Sequence of chain 1.A:
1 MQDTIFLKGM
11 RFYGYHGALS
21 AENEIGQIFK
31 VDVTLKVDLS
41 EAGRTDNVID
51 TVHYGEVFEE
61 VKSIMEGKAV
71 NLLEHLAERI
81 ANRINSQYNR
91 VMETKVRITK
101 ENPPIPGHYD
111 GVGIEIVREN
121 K

This small molecule binds to this protein.
Small molecule (SMILES): Cn1cnc2c(O)nc(N)nc21

Binding-site contacts:
Ligand atom N8 contacts residue TYR54 of chain 1.A at 3.8 Å.
Ligand atom O7 contacts residue TYR54 of chain 1.A at 3.8 Å.
Ligand atom N8 contacts residue LEU73 of chain 3.A at 4.3 Å.
Ligand atom N4 contacts residue LYS100 of chain 3.A at 3.6 Å (salt-bridge).
Ligand atom N11 contacts residue TYR54 of chain 1.A at 3.6 Å.
Ligand atom O7 contacts residue ASN71 of chain 3.A at 3.6 Å.
Ligand atom O7 contacts residue LEU72 of chain 3.A at 3.0 Å.
Ligand atom C6 contacts residue LEU73 of chain 3.A at 3.9 Å (hydrophobic).
Ligand atom C5 contacts residue LYS100 of chain 3.A at 4.4 Å.
Ligand atom C9 contacts residue TYR54 of chain 1.A at 3.5 Å (hydrophobic).
Ligand atom N10 contacts residue ILE5 of chain 1.A at 4.3 Å.
Ligand atom C3 contacts residue GLU22 of chain 3.A at 4.3 Å.
Ligand atom N8 contacts residue LEU72 of chain 3.A at 4.2 Å.
Ligand atom N11 contacts residue VAL52 of chain 1.A at 4.0 Å.
Ligand atom C12 contacts residue TYR54 of chain 1.A at 3.5 Å (hydrophobic).
Ligand atom N4 contacts residue TYR54 of chain 1.A at 3.6 Å.
Ligand atom C9 contacts residue VAL52 of chain 1.A at 3.9 Å (hydrophobic).
Ligand atom N2 contacts residue TYR54 of chain 1.A at 3.7 Å.
Ligand atom C5 contacts residue TYR54 of chain 1.A at 3.2 Å (hydrophobic).
Ligand atom C1 contacts residue TYR54 of chain 1.A at 4.0 Å (hydrophobic).
Ligand atom C9 contacts residue THR51 of chain 1.A at 4.0 Å.
Ligand atom C6 contacts residue GLU74 of chain 3.A at 3.8 Å.
Ligand atom N4 contacts residue ALA18 of chain 3.A at 4.1 Å.
Ligand atom N10 contacts residue TYR54 of chain 1.A at 4.0 Å.
Ligand atom C6 contacts residue TYR54 of chain 1.A at 3.4 Å (hydrophobic).
Ligand atom C5 contacts residue LEU72 of chain 3.A at 4.2 Å (hydrophobic).
Ligand atom O7 contacts residue LEU73 of chain 3.A at 2.7 Å (h-bond).
Ligand atom N10 contacts residue GLU74 of chain 3.A at 3.0 Å (salt-bridge).
Ligand atom N11 contacts residue HIS53 of chain 1.A at 4.3 Å.
Ligand atom C3 contacts residue LYS100 of chain 3.A at 4.3 Å.
Ligand atom N4 contacts residue ASN71 of chain 3.A at 4.2 Å.
Ligand atom C3 contacts residue TYR54 of chain 1.A at 4.1 Å (hydrophobic).
Ligand atom O7 contacts residue GLU74 of chain 3.A at 3.6 Å.
Ligand atom N10 contacts residue VAL52 of chain 1.A at 2.8 Å (h-bond).
Ligand atom C6 contacts residue LEU72 of chain 3.A at 3.9 Å (hydrophobic).
Ligand atom N8 contacts residue GLU74 of chain 3.A at 3.0 Å (salt-bridge).
Ligand atom C9 contacts residue GLU74 of chain 3.A at 3.7 Å.
Ligand atom N10 contacts residue THR51 of chain 1.A at 3.3 Å.
Ligand atom C3 contacts residue ALA18 of chain 3.A at 4.0 Å (hydrophobic).
Ligand atom C1 contacts residue HIS53 of chain 1.A at 3.2 Å.

Sequence of chain 3.A:
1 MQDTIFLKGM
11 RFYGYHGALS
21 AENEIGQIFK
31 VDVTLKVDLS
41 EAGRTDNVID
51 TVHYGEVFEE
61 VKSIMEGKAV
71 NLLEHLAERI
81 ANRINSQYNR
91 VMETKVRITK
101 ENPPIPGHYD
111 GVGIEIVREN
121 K